A protein and the small-molecule ligand that binds it are described below.
Small molecule (SMILES): CC(=O)N[C@@H]1[C@@H](O)[C@H](O)[C@@H](CO)O[C@H]1O

Sequence of chain 1.A:
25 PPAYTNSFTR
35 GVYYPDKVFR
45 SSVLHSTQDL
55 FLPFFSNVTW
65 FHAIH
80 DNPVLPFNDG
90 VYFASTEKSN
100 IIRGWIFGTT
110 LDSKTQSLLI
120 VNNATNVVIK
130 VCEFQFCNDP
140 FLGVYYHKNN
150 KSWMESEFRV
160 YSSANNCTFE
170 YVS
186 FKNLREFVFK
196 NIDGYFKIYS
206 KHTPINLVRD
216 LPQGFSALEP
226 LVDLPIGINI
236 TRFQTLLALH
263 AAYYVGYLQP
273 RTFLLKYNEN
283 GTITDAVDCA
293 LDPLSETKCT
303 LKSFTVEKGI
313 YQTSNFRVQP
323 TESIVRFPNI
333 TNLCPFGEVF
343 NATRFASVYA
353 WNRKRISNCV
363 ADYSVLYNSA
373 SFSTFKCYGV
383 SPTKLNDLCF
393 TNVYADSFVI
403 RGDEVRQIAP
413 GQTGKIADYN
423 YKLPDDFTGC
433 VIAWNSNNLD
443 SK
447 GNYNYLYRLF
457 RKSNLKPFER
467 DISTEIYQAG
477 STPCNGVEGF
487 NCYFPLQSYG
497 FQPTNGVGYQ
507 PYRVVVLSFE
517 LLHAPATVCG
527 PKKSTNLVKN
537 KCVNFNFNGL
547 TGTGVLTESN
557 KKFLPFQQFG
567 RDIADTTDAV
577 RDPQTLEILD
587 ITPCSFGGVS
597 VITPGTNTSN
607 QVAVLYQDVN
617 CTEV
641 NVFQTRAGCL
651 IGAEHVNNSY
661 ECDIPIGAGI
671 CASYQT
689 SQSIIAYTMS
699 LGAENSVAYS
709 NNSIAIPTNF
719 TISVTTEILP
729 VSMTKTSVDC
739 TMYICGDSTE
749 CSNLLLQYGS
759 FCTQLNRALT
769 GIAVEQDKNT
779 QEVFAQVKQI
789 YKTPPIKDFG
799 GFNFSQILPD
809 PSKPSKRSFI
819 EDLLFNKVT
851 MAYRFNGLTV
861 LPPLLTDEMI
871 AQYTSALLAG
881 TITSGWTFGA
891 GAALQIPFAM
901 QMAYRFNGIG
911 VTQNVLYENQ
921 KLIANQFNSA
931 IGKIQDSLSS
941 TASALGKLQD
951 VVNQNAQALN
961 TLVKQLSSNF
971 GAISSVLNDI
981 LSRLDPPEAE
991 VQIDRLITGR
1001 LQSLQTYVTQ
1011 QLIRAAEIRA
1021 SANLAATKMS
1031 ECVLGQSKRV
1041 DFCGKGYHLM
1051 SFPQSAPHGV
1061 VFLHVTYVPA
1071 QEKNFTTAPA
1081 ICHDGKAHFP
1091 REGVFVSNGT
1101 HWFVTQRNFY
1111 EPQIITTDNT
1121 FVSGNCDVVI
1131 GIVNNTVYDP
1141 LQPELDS

Binding-site contacts:
Ligand atom C1 contacts residue ASN616 of chain 1.A at 1.4 Å.
Ligand atom C5 contacts residue ASN616 of chain 1.A at 3.6 Å.
Ligand atom O7 contacts residue ASN616 of chain 1.A at 2.7 Å (h-bond).
Ligand atom C4 contacts residue ASN616 of chain 1.A at 4.2 Å.
Ligand atom C3 contacts residue ASN616 of chain 1.A at 3.8 Å.
Ligand atom N2 contacts residue ASN616 of chain 1.A at 2.8 Å (h-bond).
Ligand atom C8 contacts residue ASN616 of chain 1.A at 4.2 Å.
Ligand atom C2 contacts residue ASN616 of chain 1.A at 2.4 Å.
Ligand atom C7 contacts residue ASN616 of chain 1.A at 2.9 Å.
Ligand atom O5 contacts residue ASN616 of chain 1.A at 2.4 Å (h-bond).